Binding-site contacts:
Ligand atom C3 contacts residue ASN307 of chain 5.E at 3.8 Å.
Ligand atom C7 contacts residue PRO305 of chain 5.E at 4.3 Å (hydrophobic).
Ligand atom C8 contacts residue ASN307 of chain 5.E at 4.5 Å.
Ligand atom C8 contacts residue PRO305 of chain 5.E at 2.9 Å (hydrophobic).
Ligand atom C1 contacts residue ASN307 of chain 5.E at 1.4 Å.
Ligand atom N2 contacts residue ASN307 of chain 5.E at 3.0 Å (h-bond).
Ligand atom C4 contacts residue ASN307 of chain 5.E at 4.2 Å.
Ligand atom O6 contacts residue GLN328 of chain 5.E at 4.3 Å.
Ligand atom C5 contacts residue ASN307 of chain 5.E at 3.6 Å.
Ligand atom C8 contacts residue ILE306 of chain 5.E at 3.7 Å (hydrophobic).
Ligand atom C7 contacts residue ASN307 of chain 5.E at 4.1 Å.
Ligand atom C2 contacts residue ASN307 of chain 5.E at 2.5 Å.
Ligand atom O5 contacts residue ASN307 of chain 5.E at 2.3 Å (h-bond).

A small-molecule ligand and the protein it binds are described below.
Small molecule (SMILES): CC(=O)N[C@H]1[C@H](O[C@H]2[C@H](O)[C@@H](NC(C)=O)CO[C@@H]2CO[C@@H]2O[C@@H](C)[C@@H](O)[C@@H](O)[C@@H]2O)O[C@H](CO)[C@@H](O[C@@H]2O[C@H](CO)[C@@H](O)[C@H](O)[C@@H]2O)[C@@H]1O

Sequence of chain 5.E:
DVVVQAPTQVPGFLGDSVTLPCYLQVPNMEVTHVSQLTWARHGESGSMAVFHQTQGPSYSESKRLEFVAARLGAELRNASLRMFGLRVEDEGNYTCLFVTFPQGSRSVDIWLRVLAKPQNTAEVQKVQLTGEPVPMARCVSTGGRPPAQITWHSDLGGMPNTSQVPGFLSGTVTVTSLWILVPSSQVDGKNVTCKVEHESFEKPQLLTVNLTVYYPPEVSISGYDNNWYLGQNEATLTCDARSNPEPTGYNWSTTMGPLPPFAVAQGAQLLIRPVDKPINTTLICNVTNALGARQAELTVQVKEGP